Binding-site contacts:
Ligand atom CA contacts residue TRP64 of chain 1.L at 4.0 Å (hydrophobic).
Ligand atom CB contacts residue TRP64 of chain 1.L at 3.8 Å (hydrophobic).
Ligand atom O contacts residue HIS62 of chain 1.L at 3.4 Å (h-bond).
Ligand atom CG contacts residue PHE86 of chain 1.L at 4.2 Å (hydrophobic).
Ligand atom CG contacts residue TRP64 of chain 1.L at 4.2 Å (hydrophobic).
Ligand atom CD contacts residue SER63 of chain 1.L at 4.2 Å.
Ligand atom NE2 contacts residue TRP64 of chain 1.L at 3.1 Å.
Ligand atom CAO contacts residue TRP70 of chain 1.L at 4.2 Å (hydrophobic).
Ligand atom OE1 contacts residue TRP70 of chain 1.L at 3.5 Å.
Ligand atom C contacts residue HIS62 of chain 1.L at 3.5 Å.
Ligand atom C contacts residue TRP64 of chain 1.L at 3.3 Å (hydrophobic).
Ligand atom OE1 contacts residue HIS62 of chain 1.L at 3.9 Å.
Ligand atom OAC contacts residue TRP64 of chain 1.L at 4.3 Å.
Ligand atom OE1 contacts residue SER63 of chain 1.L at 3.6 Å.
Ligand atom NE2 contacts residue HIS62 of chain 1.L at 2.9 Å (h-bond).
Ligand atom NE2 contacts residue SER63 of chain 1.L at 4.1 Å.
Ligand atom CD contacts residue TRP70 of chain 1.L at 3.6 Å (hydrophobic).
Ligand atom OE1 contacts residue PHE86 of chain 1.L at 3.3 Å.
Ligand atom CD contacts residue PHE86 of chain 1.L at 4.2 Å (hydrophobic).
Ligand atom CG contacts residue TRP84 of chain 1.L at 3.7 Å (hydrophobic).
Ligand atom O contacts residue TRP64 of chain 1.L at 3.1 Å (h-bond).
Ligand atom CD contacts residue HIS62 of chain 1.L at 3.8 Å.
Ligand atom CB contacts residue TRP84 of chain 1.L at 3.3 Å (hydrophobic).
Ligand atom OAD contacts residue HIS62 of chain 1.L at 3.8 Å.
Ligand atom C contacts residue TRP70 of chain 1.L at 4.5 Å (hydrophobic).
Ligand atom OAC contacts residue TRP84 of chain 1.L at 3.8 Å.
Ligand atom OAD contacts residue TRP70 of chain 1.L at 3.5 Å.
Ligand atom CG contacts residue TRP70 of chain 1.L at 3.6 Å (hydrophobic).
Ligand atom CA contacts residue TRP70 of chain 1.L at 4.2 Å (hydrophobic).
Ligand atom OE1 contacts residue TRP64 of chain 1.L at 3.0 Å (h-bond).
Ligand atom CB contacts residue TRP70 of chain 1.L at 4.5 Å (hydrophobic).
Ligand atom OAD contacts residue VAL61 of chain 1.L at 4.0 Å.
Ligand atom NE2 contacts residue TRP70 of chain 1.L at 4.0 Å.
Ligand atom CD contacts residue TRP64 of chain 1.L at 3.4 Å (hydrophobic).

A protein and the small-molecule ligand that binds it are described below.
Small molecule (SMILES): O=C1CC[C@@H](N2C(=O)c3ccccc3C2=O)C(=O)N1

Sequence of chain 1.L:
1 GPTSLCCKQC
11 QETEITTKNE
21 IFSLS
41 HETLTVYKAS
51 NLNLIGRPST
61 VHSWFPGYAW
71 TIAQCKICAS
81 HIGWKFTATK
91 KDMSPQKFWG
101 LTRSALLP